Sequence of chain 1.L:
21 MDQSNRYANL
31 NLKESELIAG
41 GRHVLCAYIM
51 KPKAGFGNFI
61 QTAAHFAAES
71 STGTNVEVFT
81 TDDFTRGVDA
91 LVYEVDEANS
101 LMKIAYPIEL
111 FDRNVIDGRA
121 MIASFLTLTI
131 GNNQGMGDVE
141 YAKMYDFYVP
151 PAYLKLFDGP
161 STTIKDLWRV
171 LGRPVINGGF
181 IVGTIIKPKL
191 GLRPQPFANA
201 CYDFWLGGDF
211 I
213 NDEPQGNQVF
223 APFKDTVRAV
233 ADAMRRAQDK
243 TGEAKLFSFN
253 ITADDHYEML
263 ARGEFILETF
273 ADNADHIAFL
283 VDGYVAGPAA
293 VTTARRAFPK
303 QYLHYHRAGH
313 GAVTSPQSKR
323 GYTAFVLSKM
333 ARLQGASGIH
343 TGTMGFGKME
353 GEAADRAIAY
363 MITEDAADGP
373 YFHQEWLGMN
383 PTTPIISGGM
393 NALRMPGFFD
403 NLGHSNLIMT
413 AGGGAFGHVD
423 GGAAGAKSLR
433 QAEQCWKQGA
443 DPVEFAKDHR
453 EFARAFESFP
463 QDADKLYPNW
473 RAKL

This protein binds this small molecule.
Small molecule (SMILES): O=C(O)[C@@](O)(COP(=O)(O)O)[C@H](O)[C@H](O)COP(=O)(O)O

Binding-site contacts:
Ligand atom O1P contacts residue LYS187 of chain 1.K at 3.3 Å.
Ligand atom O3 contacts residue MG1 of chain 1.HA at 2.2 Å.
Ligand atom O1 contacts residue LYS187 of chain 1.K at 3.0 Å (salt-bridge).
Ligand atom O4 contacts residue SER389 of chain 1.K at 3.0 Å (h-bond).
Ligand atom C1 contacts residue SER389 of chain 1.K at 3.5 Å.
Ligand atom O3 contacts residue KCX212 of chain 1.K at 2.9 Å (h-bond).
Ligand atom C3 contacts residue KCX212 of chain 1.K at 3.0 Å.
Ligand atom O3P contacts residue GLY391 of chain 1.K at 2.8 Å (h-bond).
Ligand atom O6 contacts residue ASN132 of chain 1.L at 3.1 Å (h-bond).
Ligand atom O6 contacts residue ASP214 of chain 1.K at 3.1 Å (salt-bridge).
Ligand atom O1P contacts residue GLY415 of chain 1.K at 2.8 Å (h-bond).
Ligand atom O2 contacts residue KCX212 of chain 1.K at 2.8 Å (h-bond).
Ligand atom O5P contacts residue HIS342 of chain 1.K at 2.8 Å (h-bond).
Ligand atom P1 contacts residue THR74 of chain 1.L at 3.5 Å.
Ligand atom O7 contacts residue GLU69 of chain 1.L at 3.5 Å (salt-bridge).
Ligand atom O6 contacts residue LYS189 of chain 1.K at 2.7 Å (salt-bridge).
Ligand atom O6P contacts residue ARG309 of chain 1.K at 2.9 Å (salt-bridge).
Ligand atom O2 contacts residue LYS187 of chain 1.K at 3.2 Å (salt-bridge).
Ligand atom O3 contacts residue HIS308 of chain 1.K at 2.7 Å (h-bond).
Ligand atom O6 contacts residue LYS187 of chain 1.K at 3.1 Å (salt-bridge).
Ligand atom C contacts residue LYS187 of chain 1.K at 3.3 Å.
Ligand atom O4 contacts residue GLY390 of chain 1.K at 3.1 Å (h-bond).
Ligand atom O3P contacts residue THR74 of chain 1.L at 3.4 Å (h-bond).
Ligand atom O1P contacts residue THR74 of chain 1.L at 2.6 Å (h-bond).
Ligand atom C3 contacts residue MG1 of chain 1.HA at 3.0 Å.
Ligand atom O3 contacts residue GLU215 of chain 1.K at 2.9 Å (salt-bridge).
Ligand atom O5P contacts residue SER389 of chain 1.K at 3.2 Å (h-bond).
Ligand atom O2P contacts residue GLY414 of chain 1.K at 2.9 Å (h-bond).
Ligand atom O7 contacts residue LYS350 of chain 1.K at 2.9 Å (salt-bridge).
Ligand atom C2 contacts residue MG1 of chain 1.HA at 2.8 Å.
Ligand atom O3P contacts residue LYS350 of chain 1.K at 2.8 Å (salt-bridge).
Ligand atom O6 contacts residue GLU215 of chain 1.K at 3.2 Å (salt-bridge).
Ligand atom O4P contacts residue ARG309 of chain 1.K at 2.8 Å (salt-bridge).
Ligand atom C contacts residue MG1 of chain 1.HA at 2.8 Å.
Ligand atom C contacts residue ASN132 of chain 1.L at 3.4 Å.
Ligand atom O2 contacts residue ILE185 of chain 1.K at 3.5 Å.
Ligand atom O2 contacts residue MG1 of chain 1.HA at 2.2 Å.
Ligand atom O6 contacts residue MG1 of chain 1.HA at 2.1 Å.
Ligand atom O3 contacts residue ASN132 of chain 1.L at 3.0 Å (h-bond).
Ligand atom O2 contacts residue ASP214 of chain 1.K at 3.3 Å (salt-bridge).

Sequence of chain 1.K:
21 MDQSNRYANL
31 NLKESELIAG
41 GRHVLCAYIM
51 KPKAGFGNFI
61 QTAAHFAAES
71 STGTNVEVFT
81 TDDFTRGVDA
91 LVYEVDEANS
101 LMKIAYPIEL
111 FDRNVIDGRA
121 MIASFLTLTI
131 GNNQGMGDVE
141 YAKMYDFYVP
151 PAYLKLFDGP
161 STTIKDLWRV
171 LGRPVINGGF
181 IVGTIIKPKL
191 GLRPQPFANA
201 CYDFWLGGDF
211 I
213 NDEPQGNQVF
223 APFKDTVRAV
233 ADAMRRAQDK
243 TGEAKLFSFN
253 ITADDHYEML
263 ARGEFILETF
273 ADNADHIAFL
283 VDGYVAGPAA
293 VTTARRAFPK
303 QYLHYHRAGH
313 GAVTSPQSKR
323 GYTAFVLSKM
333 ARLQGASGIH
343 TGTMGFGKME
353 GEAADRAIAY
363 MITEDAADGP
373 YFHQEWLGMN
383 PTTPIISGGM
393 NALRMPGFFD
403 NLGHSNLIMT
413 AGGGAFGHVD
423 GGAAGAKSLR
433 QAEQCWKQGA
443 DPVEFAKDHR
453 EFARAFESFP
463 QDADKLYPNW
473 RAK